Sequence of chain 1.A:
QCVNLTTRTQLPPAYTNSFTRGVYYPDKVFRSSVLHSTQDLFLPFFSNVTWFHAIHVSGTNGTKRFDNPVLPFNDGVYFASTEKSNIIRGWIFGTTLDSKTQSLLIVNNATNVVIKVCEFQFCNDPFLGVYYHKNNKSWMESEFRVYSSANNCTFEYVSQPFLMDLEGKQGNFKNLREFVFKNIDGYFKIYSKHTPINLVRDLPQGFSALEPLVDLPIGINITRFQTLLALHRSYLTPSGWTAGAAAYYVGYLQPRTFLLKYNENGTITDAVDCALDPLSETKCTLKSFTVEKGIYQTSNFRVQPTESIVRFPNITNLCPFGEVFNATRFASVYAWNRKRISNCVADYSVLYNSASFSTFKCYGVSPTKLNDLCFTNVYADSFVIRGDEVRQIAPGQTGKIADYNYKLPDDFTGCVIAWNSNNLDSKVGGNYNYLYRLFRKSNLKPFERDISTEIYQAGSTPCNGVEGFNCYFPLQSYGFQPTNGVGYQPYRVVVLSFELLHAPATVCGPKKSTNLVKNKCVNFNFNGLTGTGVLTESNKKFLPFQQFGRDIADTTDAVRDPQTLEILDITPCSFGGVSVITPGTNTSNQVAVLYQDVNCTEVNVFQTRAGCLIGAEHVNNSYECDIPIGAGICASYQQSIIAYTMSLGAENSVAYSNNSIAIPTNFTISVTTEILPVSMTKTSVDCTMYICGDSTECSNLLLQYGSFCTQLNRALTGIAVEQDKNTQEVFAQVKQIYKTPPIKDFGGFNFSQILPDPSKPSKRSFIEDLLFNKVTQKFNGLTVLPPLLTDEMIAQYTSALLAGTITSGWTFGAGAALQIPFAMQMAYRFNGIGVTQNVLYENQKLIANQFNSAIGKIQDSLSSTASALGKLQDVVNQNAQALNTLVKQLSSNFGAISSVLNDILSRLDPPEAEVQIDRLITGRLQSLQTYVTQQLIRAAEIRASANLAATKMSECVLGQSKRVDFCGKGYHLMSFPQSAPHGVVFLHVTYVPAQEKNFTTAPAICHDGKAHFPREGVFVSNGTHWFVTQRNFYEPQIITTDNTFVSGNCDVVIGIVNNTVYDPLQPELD

The small molecule below binds the protein below.
Small molecule (SMILES): CC(=O)N[C@@H]1[C@@H](O)[C@H](O)[C@@H](CO)O[C@H]1O

Binding-site contacts:
Ligand atom C8 contacts residue GLY1118 of chain 1.A at 3.6 Å.
Ligand atom C5 contacts residue ASN696 of chain 1.A at 3.7 Å.
Ligand atom C2 contacts residue ASN696 of chain 1.A at 2.5 Å.
Ligand atom C7 contacts residue ASN696 of chain 1.A at 3.7 Å.
Ligand atom N2 contacts residue ASN696 of chain 1.A at 2.9 Å (h-bond).
Ligand atom C1 contacts residue ASN696 of chain 1.A at 1.4 Å.
Ligand atom O5 contacts residue ASP783 of chain 1.C at 4.3 Å.
Ligand atom C4 contacts residue ASN696 of chain 1.A at 4.2 Å.
Ligand atom O7 contacts residue ASN697 of chain 1.A at 3.3 Å (h-bond).
Ligand atom C8 contacts residue ASN697 of chain 1.A at 4.5 Å.
Ligand atom C3 contacts residue ASN696 of chain 1.A at 3.8 Å.
Ligand atom C7 contacts residue ASN697 of chain 1.A at 4.2 Å.
Ligand atom O5 contacts residue ASN696 of chain 1.A at 2.4 Å (h-bond).
Ligand atom O7 contacts residue ASN696 of chain 1.A at 3.9 Å.

Sequence of chain 1.C:
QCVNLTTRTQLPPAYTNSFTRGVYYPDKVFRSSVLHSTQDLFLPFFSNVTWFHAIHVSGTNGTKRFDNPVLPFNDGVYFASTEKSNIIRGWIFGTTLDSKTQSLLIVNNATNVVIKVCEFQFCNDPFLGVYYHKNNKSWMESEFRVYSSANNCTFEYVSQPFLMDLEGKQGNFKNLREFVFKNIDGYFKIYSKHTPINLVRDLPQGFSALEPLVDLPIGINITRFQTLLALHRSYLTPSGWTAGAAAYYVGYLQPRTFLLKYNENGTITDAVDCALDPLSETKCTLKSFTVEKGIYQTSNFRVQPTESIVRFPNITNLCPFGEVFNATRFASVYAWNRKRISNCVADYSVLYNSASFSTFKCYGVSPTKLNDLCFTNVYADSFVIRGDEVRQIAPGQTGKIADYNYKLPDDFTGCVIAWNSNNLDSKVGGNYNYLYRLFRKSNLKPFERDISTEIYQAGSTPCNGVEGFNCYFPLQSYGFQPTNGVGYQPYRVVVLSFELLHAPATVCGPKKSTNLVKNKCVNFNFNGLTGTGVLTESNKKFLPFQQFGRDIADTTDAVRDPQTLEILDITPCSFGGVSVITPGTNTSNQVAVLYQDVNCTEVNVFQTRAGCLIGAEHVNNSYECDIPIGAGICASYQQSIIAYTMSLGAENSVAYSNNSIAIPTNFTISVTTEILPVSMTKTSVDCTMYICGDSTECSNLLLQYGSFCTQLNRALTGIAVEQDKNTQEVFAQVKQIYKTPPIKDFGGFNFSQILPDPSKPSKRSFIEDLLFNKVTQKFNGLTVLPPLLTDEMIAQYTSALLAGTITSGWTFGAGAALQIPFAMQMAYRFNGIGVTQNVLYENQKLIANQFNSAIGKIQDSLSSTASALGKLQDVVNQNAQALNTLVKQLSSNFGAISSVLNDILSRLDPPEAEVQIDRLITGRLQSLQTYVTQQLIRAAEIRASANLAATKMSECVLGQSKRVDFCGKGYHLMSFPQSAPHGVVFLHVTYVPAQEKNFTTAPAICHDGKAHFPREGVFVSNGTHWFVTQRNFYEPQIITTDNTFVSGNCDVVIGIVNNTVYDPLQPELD